Sequence of chain 1.X:
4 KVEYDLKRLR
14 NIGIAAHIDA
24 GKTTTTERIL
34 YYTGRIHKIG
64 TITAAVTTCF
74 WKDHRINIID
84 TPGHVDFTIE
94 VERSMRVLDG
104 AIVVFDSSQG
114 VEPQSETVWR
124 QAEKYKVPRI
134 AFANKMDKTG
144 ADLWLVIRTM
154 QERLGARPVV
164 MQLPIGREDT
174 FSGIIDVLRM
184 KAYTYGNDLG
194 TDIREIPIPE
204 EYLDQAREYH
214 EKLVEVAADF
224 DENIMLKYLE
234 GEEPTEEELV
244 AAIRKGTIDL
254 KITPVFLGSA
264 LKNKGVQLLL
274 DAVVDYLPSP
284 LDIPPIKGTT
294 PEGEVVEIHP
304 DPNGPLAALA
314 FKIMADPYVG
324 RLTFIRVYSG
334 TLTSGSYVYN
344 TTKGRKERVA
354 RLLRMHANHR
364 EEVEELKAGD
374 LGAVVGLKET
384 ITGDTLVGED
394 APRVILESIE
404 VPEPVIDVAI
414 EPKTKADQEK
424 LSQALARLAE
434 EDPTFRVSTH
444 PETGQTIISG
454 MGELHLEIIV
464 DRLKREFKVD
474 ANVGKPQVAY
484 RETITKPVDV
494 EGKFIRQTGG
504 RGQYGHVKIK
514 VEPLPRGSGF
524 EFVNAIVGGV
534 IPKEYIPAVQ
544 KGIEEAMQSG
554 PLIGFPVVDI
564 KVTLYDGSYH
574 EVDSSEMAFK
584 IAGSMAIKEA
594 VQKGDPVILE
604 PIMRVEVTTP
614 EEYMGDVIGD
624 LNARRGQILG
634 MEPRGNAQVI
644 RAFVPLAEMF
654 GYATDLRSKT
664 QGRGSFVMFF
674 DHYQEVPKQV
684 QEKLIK

This protein binds this small molecule.
Small molecule (SMILES): CC(=O)O[C@H]1C[C@@]2(C)[C@@H](C[C@@H](O)[C@H]3[C@@]4(C)CC[C@@H](O)[C@@H](C)[C@@H]4CC[C@@]32C)/C1=C(\CCC=C(C)C)C(=O)O

Binding-site contacts:
Ligand atom C18 contacts residue ASP435 of chain 1.X at 4.1 Å.
Ligand atom C19 contacts residue ASP435 of chain 1.X at 3.0 Å.
Ligand atom O3 contacts residue ASP83 of chain 1.X at 3.5 Å (salt-bridge).
Ligand atom C1 contacts residue ILE461 of chain 1.X at 3.8 Å (hydrophobic).
Ligand atom C3 contacts residue ASP435 of chain 1.X at 3.0 Å.
Ligand atom O3 contacts residue THR84 of chain 1.X at 2.7 Å (h-bond).
Ligand atom O6 contacts residue ASP435 of chain 1.X at 4.4 Å.
Ligand atom C2 contacts residue ILE461 of chain 1.X at 4.1 Å (hydrophobic).
Ligand atom C11 contacts residue PHE90 of chain 1.X at 3.4 Å (hydrophobic).
Ligand atom C1 contacts residue ASP435 of chain 1.X at 3.8 Å.
Ligand atom O6 contacts residue ARG465 of chain 1.X at 4.2 Å.
Ligand atom C12 contacts residue PHE90 of chain 1.X at 3.2 Å (hydrophobic).
Ligand atom C19 contacts residue HIS458 of chain 1.X at 4.3 Å.
Ligand atom O2 contacts residue THR84 of chain 1.X at 4.0 Å.
Ligand atom C4 contacts residue GLU434 of chain 1.X at 3.9 Å.
Ligand atom C9 contacts residue PHE90 of chain 1.X at 4.1 Å (hydrophobic).
Ligand atom C18 contacts residue GLU434 of chain 1.X at 3.1 Å.
Ligand atom C5 contacts residue ASP435 of chain 1.X at 4.1 Å.
Ligand atom C19 contacts residue PHE90 of chain 1.X at 4.5 Å (hydrophobic).
Ligand atom C4 contacts residue ASP435 of chain 1.X at 3.1 Å.
Ligand atom O4 contacts residue THR84 of chain 1.X at 4.0 Å.
Ligand atom C31 contacts residue THR84 of chain 1.X at 3.8 Å.
Ligand atom C32 contacts residue ILE65 of chain 1.X at 4.1 Å (hydrophobic).
Ligand atom C10 contacts residue ASP435 of chain 1.X at 3.9 Å.
Ligand atom O1 contacts residue ILE461 of chain 1.X at 3.8 Å.
Ligand atom C2 contacts residue ASP435 of chain 1.X at 2.8 Å.
Ligand atom C21 contacts residue THR84 of chain 1.X at 3.8 Å.